The protein below binds the small molecule below.
Small molecule (SMILES): Cc1cn([C@H]2C[C@H](O[P](=O)(O)OC[C@H]3O[C@@H](n4cnc5c(N)ncnc54)C[C@@H]3O[P](=O)(O)OC[C@H]3O[C@@H](n4cnc5c(N)ncnc54)C[C@@H]3O[P](=O)(O)OC[C@H]3O[C@@H](n4cc(C)c(=O)[nH]c4=O)C[C@@H]3O[P](=O)(O)OC[C@H]3O[C@@H](n4cnc5c(=O)nc(N)[nH]c54)C[C@@H]3O)[C@@H](CO[P](=O)(O)O[C@H]3C[C@H](n4ccc(N)nc4=O)O[C@@H]3CO[P](=O)(O)O[C@H]3C[C@]4(O[C@@H]3COP(=O)(O)O)c3c(C)c(=O)[nH]c(=O)n34)O2)c(=O)[nH]c1=O

Sequence of chain 1.C:
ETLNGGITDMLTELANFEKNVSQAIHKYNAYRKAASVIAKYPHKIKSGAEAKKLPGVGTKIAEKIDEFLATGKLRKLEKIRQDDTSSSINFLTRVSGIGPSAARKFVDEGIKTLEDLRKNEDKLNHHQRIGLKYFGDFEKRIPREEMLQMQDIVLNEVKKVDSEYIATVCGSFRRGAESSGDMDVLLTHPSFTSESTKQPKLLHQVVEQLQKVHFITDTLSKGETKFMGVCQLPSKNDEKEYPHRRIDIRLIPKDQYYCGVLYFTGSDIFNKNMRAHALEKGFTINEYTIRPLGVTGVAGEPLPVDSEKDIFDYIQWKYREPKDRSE

Binding-site contacts:
Ligand atom N6 contacts residue DT3 of chain 1.A at 2.9 Å (h-bond).
Ligand atom O4 contacts residue DT4 of chain 1.A at 3.3 Å (h-bond).
Ligand atom N2 contacts residue DC1 of chain 1.A at 2.5 Å (h-bond).
Ligand atom N4 contacts residue DG6 of chain 1.A at 2.5 Å (h-bond).
Ligand atom N1 contacts residue DT4 of chain 1.A at 2.3 Å (h-bond).
Ligand atom O4 contacts residue DA5 of chain 1.A at 2.4 Å (h-bond).
Ligand atom O5' contacts residue GLY107 of chain 1.C at 3.0 Å.
Ligand atom O4 contacts residue DA2 of chain 1.A at 2.9 Å (h-bond).
Ligand atom N1 contacts residue DC1 of chain 1.A at 3.2 Å (h-bond).
Ligand atom OP1 contacts residue GLY107 of chain 1.C at 3.1 Å (h-bond).
Ligand atom OP1 contacts residue ILE106 of chain 1.C at 2.6 Å (h-bond).
Ligand atom N1 contacts residue DT3 of chain 1.A at 2.8 Å (h-bond).
Ligand atom C4' contacts residue MN1 of chain 1.D at 3.3 Å.
Ligand atom N3 contacts residue DG6 of chain 1.A at 2.4 Å (h-bond).
Ligand atom O2 contacts residue DG6 of chain 1.A at 2.7 Å (h-bond).
Ligand atom P contacts residue ILE106 of chain 1.C at 3.2 Å.
Ligand atom C2 contacts residue DT4 of chain 1.A at 3.0 Å.
Ligand atom C3' contacts residue MN1 of chain 1.D at 2.7 Å.
Ligand atom O2 contacts residue DA7 of chain 1.A at 2.7 Å (h-bond).
Ligand atom N6 contacts residue DA2 of chain 1.A at 3.2 Å (h-bond).
Ligand atom C2 contacts residue DG6 of chain 1.A at 3.1 Å.
Ligand atom C4 contacts residue DA7 of chain 1.A at 3.2 Å.
Ligand atom N4 contacts residue DA5 of chain 1.A at 3.2 Å (h-bond).
Ligand atom N3 contacts residue DA5 of chain 1.A at 2.5 Å (h-bond).
Ligand atom N3 contacts residue DA2 of chain 1.A at 2.5 Å (h-bond).
Ligand atom O2 contacts residue DA2 of chain 1.A at 3.0 Å.
Ligand atom OP1 contacts residue MN1 of chain 1.E at 2.6 Å.
Ligand atom OP1 contacts residue GLY105 of chain 1.C at 2.9 Å (h-bond).
Ligand atom C2 contacts residue DA7 of chain 1.A at 3.2 Å.
Ligand atom OP1 contacts residue ALA110 of chain 1.C at 2.7 Å (h-bond).
Ligand atom N6 contacts residue DT4 of chain 1.A at 2.6 Å (h-bond).
Ligand atom O3' contacts residue MN1 of chain 1.D at 2.4 Å.
Ligand atom C4 contacts residue DA5 of chain 1.A at 3.1 Å.
Ligand atom O4 contacts residue DA7 of chain 1.A at 2.8 Å (h-bond).
Ligand atom N3 contacts residue DA7 of chain 1.A at 2.8 Å (h-bond).
Ligand atom C2 contacts residue DA2 of chain 1.A at 3.2 Å.
Ligand atom OP1 contacts residue ARG254 of chain 1.C at 3.3 Å (salt-bridge).
Ligand atom OP2 contacts residue SER109 of chain 1.C at 3.0 Å (h-bond).
Ligand atom C4 contacts residue DG6 of chain 1.A at 2.8 Å.
Ligand atom N2 contacts residue DA2 of chain 1.A at 3.1 Å.